Binding-site contacts:
Ligand atom C5 contacts residue ASN165 of chain 1.A at 3.6 Å.
Ligand atom C4 contacts residue SER114 of chain 1.A at 3.5 Å.
Ligand atom C3 contacts residue SER114 of chain 1.A at 4.0 Å.
Ligand atom C6 contacts residue GLY130 of chain 1.A at 3.7 Å.
Ligand atom C3 contacts residue GLY130 of chain 1.A at 4.0 Å.
Ligand atom C6 contacts residue LEU164 of chain 1.A at 3.6 Å (hydrophobic).
Ligand atom O4 contacts residue TRP129 of chain 1.A at 3.7 Å.
Ligand atom N2 contacts residue GLY130 of chain 1.A at 4.1 Å.
Ligand atom O5 contacts residue THR131 of chain 1.A at 3.8 Å.
Ligand atom O6 contacts residue GLY130 of chain 1.A at 3.9 Å.
Ligand atom C8 contacts residue GLN161 of chain 1.A at 3.4 Å.
Ligand atom O5 contacts residue ASN165 of chain 1.A at 2.4 Å (h-bond).
Ligand atom O3 contacts residue GLN161 of chain 1.A at 3.8 Å.
Ligand atom O7 contacts residue GLY130 of chain 1.A at 3.4 Å.
Ligand atom N2 contacts residue ASN165 of chain 1.A at 2.9 Å (h-bond).
Ligand atom C6 contacts residue PHE128 of chain 1.A at 3.7 Å (hydrophobic).
Ligand atom O4 contacts residue THR131 of chain 1.A at 3.7 Å.
Ligand atom O3 contacts residue THR131 of chain 1.A at 3.9 Å.
Ligand atom C3 contacts residue ASN165 of chain 1.A at 3.8 Å.
Ligand atom C3 contacts residue GLN161 of chain 1.A at 3.6 Å.
Ligand atom C2 contacts residue ASN165 of chain 1.A at 2.4 Å.
Ligand atom O4 contacts residue GLY130 of chain 1.A at 3.6 Å.
Ligand atom C7 contacts residue GLN161 of chain 1.A at 3.5 Å.
Ligand atom C5 contacts residue GLY130 of chain 1.A at 4.1 Å.
Ligand atom C7 contacts residue GLY130 of chain 1.A at 3.7 Å.
Ligand atom C5 contacts residue ASN165 of chain 1.A at 3.5 Å.
Ligand atom C1 contacts residue ASN165 of chain 1.A at 1.4 Å.
Ligand atom N2 contacts residue GLN161 of chain 1.A at 2.8 Å (h-bond).
Ligand atom C4 contacts residue GLY130 of chain 1.A at 4.1 Å.
Ligand atom C7 contacts residue ASN165 of chain 1.A at 3.2 Å.
Ligand atom C3 contacts residue THR131 of chain 1.A at 3.8 Å.
Ligand atom O5 contacts residue GLY130 of chain 1.A at 3.3 Å (h-bond).
Ligand atom O3 contacts residue SER114 of chain 1.A at 3.1 Å (h-bond).
Ligand atom C2 contacts residue GLN161 of chain 1.A at 3.7 Å.
Ligand atom O3 contacts residue GLU113 of chain 1.A at 3.8 Å.
Ligand atom C8 contacts residue TRP129 of chain 1.A at 3.7 Å (hydrophobic).
Ligand atom C5 contacts residue GLY130 of chain 1.A at 3.9 Å.
Ligand atom O7 contacts residue ASN165 of chain 1.A at 3.2 Å (h-bond).
Ligand atom O4 contacts residue SER114 of chain 1.A at 2.9 Å (h-bond).
Ligand atom O6 contacts residue THR131 of chain 1.A at 4.0 Å.

Sequence of chain 1.A:
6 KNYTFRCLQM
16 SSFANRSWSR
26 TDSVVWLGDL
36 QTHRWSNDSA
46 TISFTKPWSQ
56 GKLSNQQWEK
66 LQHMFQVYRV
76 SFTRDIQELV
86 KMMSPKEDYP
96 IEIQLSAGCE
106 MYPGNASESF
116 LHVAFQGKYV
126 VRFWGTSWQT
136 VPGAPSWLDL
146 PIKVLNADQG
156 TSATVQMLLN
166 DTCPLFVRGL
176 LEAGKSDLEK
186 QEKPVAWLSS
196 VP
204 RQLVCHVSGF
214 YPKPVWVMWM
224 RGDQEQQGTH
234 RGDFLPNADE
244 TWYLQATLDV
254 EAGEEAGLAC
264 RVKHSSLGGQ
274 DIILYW

A small-molecule ligand and the protein it binds are described below.
Small molecule (SMILES): CC(=O)N[C@H]1[C@H](O[C@H]2[C@H](O)[C@@H](NC(C)=O)CO[C@@H]2CO[C@H]2O[C@@H](C)[C@@H](O)[C@@H](O)[C@@H]2O)O[C@H](CO)[C@@H](O[C@H]2O[C@H](CO)[C@@H](O)[C@H](O)[C@@H]2O)[C@@H]1O